Sequence of chain 1.A:
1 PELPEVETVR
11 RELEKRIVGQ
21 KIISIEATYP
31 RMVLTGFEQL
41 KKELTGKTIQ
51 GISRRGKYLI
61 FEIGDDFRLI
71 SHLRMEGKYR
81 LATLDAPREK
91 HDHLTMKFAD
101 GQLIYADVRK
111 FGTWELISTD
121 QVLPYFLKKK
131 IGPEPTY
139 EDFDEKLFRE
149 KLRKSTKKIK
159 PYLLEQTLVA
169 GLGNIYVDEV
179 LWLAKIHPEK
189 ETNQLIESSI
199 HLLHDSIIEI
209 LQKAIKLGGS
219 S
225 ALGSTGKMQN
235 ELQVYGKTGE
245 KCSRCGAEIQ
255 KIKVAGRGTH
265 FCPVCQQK

This protein binds this small molecule.
Small molecule (SMILES): FC(F)(F)c1nc(S)c2nc[nH]c2n1

Binding-site contacts:
Ligand atom F01 contacts residue LEU162 of chain 1.A at 3.7 Å.
Ligand atom S08 contacts residue ARG261 of chain 1.A at 3.4 Å (salt-bridge).
Ligand atom C07 contacts residue ARG261 of chain 1.A at 3.6 Å.
Ligand atom S08 contacts residue LYS57 of chain 1.A at 3.7 Å.
Ligand atom C05 contacts residue LEU162 of chain 1.A at 3.7 Å (hydrophobic).
Ligand atom F01 contacts residue ALA259 of chain 1.A at 3.9 Å.
Ligand atom S08 contacts residue GLY171 of chain 1.A at 4.4 Å.
Ligand atom F03 contacts residue LEU162 of chain 1.A at 3.6 Å.
Ligand atom N06 contacts residue ARG261 of chain 1.A at 3.0 Å (salt-bridge).
Ligand atom C02 contacts residue LEU162 of chain 1.A at 4.1 Å (hydrophobic).
Ligand atom F03 contacts residue PRO159 of chain 1.A at 3.9 Å.
Ligand atom C11 contacts residue LEU162 of chain 1.A at 3.6 Å (hydrophobic).
Ligand atom F04 contacts residue ALA259 of chain 1.A at 4.1 Å.
Ligand atom C02 contacts residue ARG261 of chain 1.A at 4.3 Å.
Ligand atom C11 contacts residue GLU163 of chain 1.A at 4.2 Å.
Ligand atom N06 contacts residue LEU162 of chain 1.A at 3.4 Å.
Ligand atom C11 contacts residue GLN164 of chain 1.A at 4.0 Å.
Ligand atom F03 contacts residue ALA259 of chain 1.A at 4.2 Å.
Ligand atom C09 contacts residue LEU162 of chain 1.A at 3.0 Å (hydrophobic).
Ligand atom N12 contacts residue LEU162 of chain 1.A at 3.7 Å.
Ligand atom S08 contacts residue LEU162 of chain 1.A at 4.1 Å.
Ligand atom F01 contacts residue ARG261 of chain 1.A at 3.0 Å.
Ligand atom C13 contacts residue LEU162 of chain 1.A at 3.3 Å (hydrophobic).
Ligand atom C07 contacts residue LEU162 of chain 1.A at 3.5 Å (hydrophobic).
Ligand atom C05 contacts residue ARG261 of chain 1.A at 4.1 Å.
Ligand atom C02 contacts residue ALA259 of chain 1.A at 4.4 Å (hydrophobic).
Ligand atom N10 contacts residue LEU162 of chain 1.A at 3.2 Å (h-bond).
Ligand atom N10 contacts residue GLN164 of chain 1.A at 4.0 Å.
Ligand atom N14 contacts residue LEU162 of chain 1.A at 4.0 Å.
Ligand atom C13 contacts residue GLU163 of chain 1.A at 4.2 Å.
Ligand atom N12 contacts residue GLU163 of chain 1.A at 3.9 Å.